Binding-site contacts:
Ligand atom C2 contacts residue ASN146 of chain 1.E at 2.5 Å.
Ligand atom N2 contacts residue SER308 of chain 1.E at 3.0 Å (h-bond).
Ligand atom C3 contacts residue ASN146 of chain 1.E at 3.8 Å.
Ligand atom O7 contacts residue VAL138 of chain 1.E at 3.5 Å.
Ligand atom O5 contacts residue LYS136 of chain 1.E at 4.3 Å.
Ligand atom N2 contacts residue ASN146 of chain 1.E at 3.1 Å (h-bond).
Ligand atom O7 contacts residue ASN146 of chain 1.E at 3.4 Å (h-bond).
Ligand atom O4 contacts residue VAL307 of chain 1.E at 3.4 Å.
Ligand atom O3 contacts residue CYS306 of chain 1.E at 3.3 Å (h-bond).
Ligand atom C1 contacts residue VAL307 of chain 1.E at 4.2 Å (hydrophobic).
Ligand atom O5 contacts residue VAL307 of chain 1.E at 4.1 Å.
Ligand atom C2 contacts residue SER308 of chain 1.E at 4.0 Å.
Ligand atom C8 contacts residue SER308 of chain 1.E at 3.4 Å.
Ligand atom O7 contacts residue PRO96 of chain 1.E at 3.9 Å.
Ligand atom C8 contacts residue ASN244 of chain 1.E at 3.9 Å.
Ligand atom C6 contacts residue VAL307 of chain 1.E at 4.2 Å (hydrophobic).
Ligand atom C5 contacts residue VAL307 of chain 1.E at 3.5 Å (hydrophobic).
Ligand atom C3 contacts residue SER308 of chain 1.E at 4.3 Å.
Ligand atom O3 contacts residue VAL307 of chain 1.E at 4.3 Å.
Ligand atom C1 contacts residue SER308 of chain 1.E at 3.9 Å.
Ligand atom C8 contacts residue LEU145 of chain 1.E at 3.8 Å (hydrophobic).
Ligand atom C3 contacts residue VAL307 of chain 1.E at 4.0 Å (hydrophobic).
Ligand atom C4 contacts residue VAL307 of chain 1.E at 4.2 Å (hydrophobic).
Ligand atom O4 contacts residue ARG246 of chain 1.E at 3.3 Å (salt-bridge).
Ligand atom C3 contacts residue CYS306 of chain 1.E at 4.2 Å (hydrophobic).
Ligand atom C7 contacts residue SER308 of chain 1.E at 3.6 Å.
Ligand atom C4 contacts residue ASN146 of chain 1.E at 4.2 Å.
Ligand atom C7 contacts residue VAL138 of chain 1.E at 4.5 Å (hydrophobic).
Ligand atom C5 contacts residue ASN146 of chain 1.E at 3.5 Å.
Ligand atom C8 contacts residue VAL138 of chain 1.E at 4.1 Å (hydrophobic).
Ligand atom O3 contacts residue ARG246 of chain 1.E at 3.3 Å (salt-bridge).
Ligand atom C3 contacts residue ARG246 of chain 1.E at 4.2 Å.
Ligand atom C4 contacts residue ARG246 of chain 1.E at 4.1 Å.
Ligand atom N2 contacts residue CYS306 of chain 1.E at 4.2 Å.
Ligand atom C7 contacts residue ASN146 of chain 1.E at 3.4 Å.
Ligand atom O5 contacts residue ASN146 of chain 1.E at 2.2 Å (h-bond).
Ligand atom O6 contacts residue LYS136 of chain 1.E at 3.6 Å (salt-bridge).
Ligand atom C1 contacts residue ASN146 of chain 1.E at 1.3 Å.

This small molecule binds to this protein.
Small molecule (SMILES): CC(=O)N[C@@H]1[C@@H](O)[C@H](O)[C@@H](CO)O[C@H]1O

Sequence of chain 1.E:
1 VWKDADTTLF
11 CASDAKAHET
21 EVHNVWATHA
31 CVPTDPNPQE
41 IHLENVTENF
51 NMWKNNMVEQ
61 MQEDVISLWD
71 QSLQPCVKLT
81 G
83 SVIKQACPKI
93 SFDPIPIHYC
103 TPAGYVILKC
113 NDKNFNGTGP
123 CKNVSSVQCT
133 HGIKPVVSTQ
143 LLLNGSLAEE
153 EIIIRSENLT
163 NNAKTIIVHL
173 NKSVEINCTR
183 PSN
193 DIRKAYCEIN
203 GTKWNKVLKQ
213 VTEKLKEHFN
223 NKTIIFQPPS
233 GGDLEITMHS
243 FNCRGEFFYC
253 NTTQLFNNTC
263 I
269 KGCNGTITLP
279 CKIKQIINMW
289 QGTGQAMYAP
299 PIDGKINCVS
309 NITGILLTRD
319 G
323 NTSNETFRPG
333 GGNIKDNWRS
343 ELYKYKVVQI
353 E